Sequence of chain 2.F:
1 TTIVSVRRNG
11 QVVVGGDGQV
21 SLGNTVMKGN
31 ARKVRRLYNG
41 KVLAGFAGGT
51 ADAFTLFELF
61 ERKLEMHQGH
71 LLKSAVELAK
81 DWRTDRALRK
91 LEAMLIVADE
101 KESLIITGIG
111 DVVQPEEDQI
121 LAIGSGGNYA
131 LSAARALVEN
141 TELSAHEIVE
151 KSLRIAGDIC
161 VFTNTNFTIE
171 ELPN

Binding-site contacts:
Ligand atom C1' contacts residue THR1 of chain 2.F at 3.2 Å.
Ligand atom N2 contacts residue SER21 of chain 2.F at 3.1 Å (h-bond).
Ligand atom O1' contacts residue GLY48 of chain 2.F at 2.8 Å (h-bond).
Ligand atom N3 contacts residue THR1 of chain 2.F at 3.7 Å.
Ligand atom S contacts residue THR1 of chain 2.F at 3.7 Å.
Ligand atom S contacts residue GLY48 of chain 2.F at 4.0 Å.
Ligand atom C1 contacts residue THR50 of chain 2.F at 3.7 Å.
Ligand atom CB3 contacts residue GLN19 of chain 2.F at 3.9 Å.
Ligand atom CG3 contacts residue GLY48 of chain 2.F at 4.0 Å.
Ligand atom CA2 contacts residue GLY48 of chain 2.F at 3.9 Å.
Ligand atom C2' contacts residue THR1 of chain 2.F at 2.5 Å.
Ligand atom O6 contacts residue LEU22 of chain 2.F at 3.9 Å.
Ligand atom CA3 contacts residue GLN19 of chain 2.F at 3.7 Å.
Ligand atom CS contacts residue GLY48 of chain 2.F at 3.8 Å.
Ligand atom CD4 contacts residue SER21 of chain 2.F at 3.0 Å.
Ligand atom CB2 contacts residue GLY48 of chain 2.F at 3.9 Å.
Ligand atom CG3 contacts residue THR1 of chain 2.F at 3.8 Å.
Ligand atom CB1 contacts residue THR50 of chain 2.F at 3.5 Å.
Ligand atom C1 contacts residue SER21 of chain 2.F at 3.9 Å.
Ligand atom O1 contacts residue THR50 of chain 2.F at 2.6 Å (h-bond).
Ligand atom CD5 contacts residue PHE46 of chain 2.F at 3.3 Å (hydrophobic).
Ligand atom CA3 contacts residue THR1 of chain 2.F at 2.5 Å.
Ligand atom CS contacts residue THR1 of chain 2.F at 1.4 Å.
Ligand atom CD1 contacts residue LEU22 of chain 2.F at 3.8 Å (hydrophobic).
Ligand atom CA3 contacts residue GLY48 of chain 2.F at 3.9 Å.
Ligand atom CA2 contacts residue SER21 of chain 2.F at 3.8 Å.
Ligand atom CB3 contacts residue THR1 of chain 2.F at 3.1 Å.
Ligand atom O2 contacts residue VAL20 of chain 2.F at 3.6 Å.
Ligand atom C1' contacts residue SER125 of chain 2.F at 3.1 Å.
Ligand atom C1' contacts residue GLY124 of chain 2.F at 3.6 Å.
Ligand atom C2 contacts residue SER21 of chain 2.F at 3.5 Å.
Ligand atom CD5 contacts residue ALA47 of chain 2.F at 3.9 Å (hydrophobic).
Ligand atom O2' contacts residue SER125 of chain 2.F at 3.7 Å.
Ligand atom O5 contacts residue GLU92 of chain 2.E at 3.2 Å (salt-bridge).
Ligand atom CD5 contacts residue THR1 of chain 2.F at 3.9 Å.
Ligand atom CD6 contacts residue THR50 of chain 2.F at 3.9 Å.
Ligand atom C2 contacts residue GLY48 of chain 2.F at 3.9 Å.
Ligand atom O2 contacts residue SER21 of chain 2.F at 2.6 Å (h-bond).
Ligand atom N3 contacts residue GLY48 of chain 2.F at 3.0 Å (h-bond).
Ligand atom O1 contacts residue GLY49 of chain 2.F at 4.0 Å.

Sequence of chain 2.B:
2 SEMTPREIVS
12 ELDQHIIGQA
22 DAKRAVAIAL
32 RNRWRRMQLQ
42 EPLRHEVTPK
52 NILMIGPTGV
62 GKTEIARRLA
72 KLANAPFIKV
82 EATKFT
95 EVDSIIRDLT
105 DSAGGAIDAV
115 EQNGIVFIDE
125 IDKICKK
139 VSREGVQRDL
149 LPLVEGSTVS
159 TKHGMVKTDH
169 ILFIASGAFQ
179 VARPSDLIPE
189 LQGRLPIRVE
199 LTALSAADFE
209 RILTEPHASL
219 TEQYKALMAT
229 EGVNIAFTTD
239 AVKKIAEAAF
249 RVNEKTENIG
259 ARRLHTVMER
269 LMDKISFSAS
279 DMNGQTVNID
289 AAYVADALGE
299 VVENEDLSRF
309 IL

The small molecule below binds the protein below.
Small molecule (SMILES): CC(C)C[C@@H](C=CS(C)(=O)=O)NC(=O)[C@H](CC(C)C)NC(=O)[C@H](CC(C)C)NC(=O)Cc1cc(I)c(O)c([N+](=O)[O-])c1

Sequence of chain 2.E:
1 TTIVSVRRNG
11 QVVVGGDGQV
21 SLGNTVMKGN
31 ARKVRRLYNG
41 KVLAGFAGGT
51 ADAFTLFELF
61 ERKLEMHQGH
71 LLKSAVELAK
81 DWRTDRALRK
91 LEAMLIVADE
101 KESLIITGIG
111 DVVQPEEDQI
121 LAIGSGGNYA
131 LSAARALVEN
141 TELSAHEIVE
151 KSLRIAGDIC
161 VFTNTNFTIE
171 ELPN